Binding-site contacts:
Ligand atom CAX contacts residue TYR63 of chain 1.C at 3.8 Å (hydrophobic).
Ligand atom OAW contacts residue LEU201 of chain 1.C at 3.6 Å.
Ligand atom CAG contacts residue PHE278 of chain 1.C at 3.4 Å (hydrophobic).
Ligand atom CAO contacts residue TYR63 of chain 1.C at 3.3 Å (hydrophobic).
Ligand atom CAA contacts residue TYR266 of chain 1.C at 3.1 Å (hydrophobic).
Ligand atom CAM contacts residue MET197 of chain 1.C at 3.8 Å (hydrophobic).
Ligand atom CAG contacts residue LEU173 of chain 1.C at 3.9 Å (hydrophobic).
Ligand atom CAZ contacts residue VAL169 of chain 1.C at 3.8 Å (hydrophobic).
Ligand atom NAU contacts residue VAL169 of chain 1.C at 3.8 Å.
Ligand atom CAY contacts residue VAL169 of chain 1.C at 3.8 Å (hydrophobic).
Ligand atom CAR contacts residue ASP70 of chain 1.C at 3.5 Å.
Ligand atom CBA contacts residue VAL169 of chain 1.C at 3.8 Å (hydrophobic).
Ligand atom CAE contacts residue TYR63 of chain 1.C at 3.8 Å (hydrophobic).
Ligand atom CAK contacts residue ALA166 of chain 1.C at 3.7 Å (hydrophobic).
Ligand atom CAA contacts residue GLY170 of chain 1.C at 3.8 Å.
Ligand atom CAF contacts residue TYR63 of chain 1.C at 3.6 Å (hydrophobic).
Ligand atom CAG contacts residue ILE48 of chain 1.C at 3.9 Å (hydrophobic).
Ligand atom CAJ contacts residue VAL169 of chain 1.C at 3.8 Å (hydrophobic).
Ligand atom CAE contacts residue LEU173 of chain 1.C at 3.8 Å (hydrophobic).
Ligand atom CAH contacts residue VAL169 of chain 1.C at 3.6 Å (hydrophobic).
Ligand atom CAN contacts residue LEU173 of chain 1.C at 3.8 Å (hydrophobic).
Ligand atom CAL contacts residue LEU201 of chain 1.C at 3.9 Å (hydrophobic).
Ligand atom CAR contacts residue ARG67 of chain 1.C at 3.3 Å.
Ligand atom CAG contacts residue VAL59 of chain 1.C at 3.7 Å (hydrophobic).
Ligand atom OAV contacts residue LEU173 of chain 1.C at 3.6 Å.
Ligand atom CAS contacts residue PHE44 of chain 1.C at 3.8 Å (hydrophobic).
Ligand atom OAV contacts residue GLY170 of chain 1.C at 3.5 Å.
Ligand atom CAP contacts residue ARG67 of chain 1.C at 3.7 Å.
Ligand atom CAE contacts residue VAL59 of chain 1.C at 3.7 Å (hydrophobic).
Ligand atom CAA contacts residue LEU173 of chain 1.C at 3.9 Å (hydrophobic).
Ligand atom OAW contacts residue GLY198 of chain 1.C at 4.0 Å.
Ligand atom CAN contacts residue LEU201 of chain 1.C at 3.6 Å (hydrophobic).
Ligand atom CAH contacts residue TYR63 of chain 1.C at 3.7 Å (hydrophobic).
Ligand atom CAL contacts residue MET197 of chain 1.C at 3.7 Å (hydrophobic).
Ligand atom CAI contacts residue PHE44 of chain 1.C at 3.9 Å (hydrophobic).
Ligand atom CAA contacts residue CYS279 of chain 1.C at 3.9 Å (hydrophobic).
Ligand atom CAK contacts residue VAL169 of chain 1.C at 3.7 Å (hydrophobic).
Ligand atom OAB contacts residue LEU66 of chain 1.C at 3.8 Å.
Ligand atom CAF contacts residue PHE62 of chain 1.C at 3.9 Å (hydrophobic).
Ligand atom CAI contacts residue PHE278 of chain 1.C at 3.7 Å (hydrophobic).

This protein binds this small molecule.
Small molecule (SMILES): COCCCOc1ccc(C#C[C@@]2(O)CN3CCC2CC3)c(Cc2ccccc2)n1

Sequence of chain 1.C:
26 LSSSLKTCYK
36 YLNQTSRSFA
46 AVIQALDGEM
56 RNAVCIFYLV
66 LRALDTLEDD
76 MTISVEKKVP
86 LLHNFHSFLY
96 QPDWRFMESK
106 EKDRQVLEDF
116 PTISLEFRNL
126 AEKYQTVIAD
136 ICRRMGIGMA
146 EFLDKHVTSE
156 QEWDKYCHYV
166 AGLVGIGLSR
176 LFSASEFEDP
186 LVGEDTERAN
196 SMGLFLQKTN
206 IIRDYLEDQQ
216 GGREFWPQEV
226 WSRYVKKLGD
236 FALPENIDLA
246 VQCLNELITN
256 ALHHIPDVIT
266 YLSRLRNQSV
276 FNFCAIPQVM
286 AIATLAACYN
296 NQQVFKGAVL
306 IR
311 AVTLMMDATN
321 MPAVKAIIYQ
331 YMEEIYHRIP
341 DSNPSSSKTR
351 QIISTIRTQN